This protein binds this small molecule.
Small molecule (SMILES): CC(=O)N[C@@H]1[C@@H](O)[C@H](O)[C@@H](CO)O[C@H]1O

Binding-site contacts:
Ligand atom C1 contacts residue ASN122 of chain 1.C at 1.4 Å.
Ligand atom C5 contacts residue PHE157 of chain 1.C at 4.3 Å (hydrophobic).
Ligand atom O5 contacts residue GLU154 of chain 1.C at 4.3 Å.
Ligand atom C6 contacts residue GLU154 of chain 1.C at 3.8 Å.
Ligand atom C7 contacts residue VAL127 of chain 1.C at 4.2 Å (hydrophobic).
Ligand atom C4 contacts residue ASN122 of chain 1.C at 4.2 Å.
Ligand atom C3 contacts residue ASN122 of chain 1.C at 3.8 Å.
Ligand atom O5 contacts residue ASN122 of chain 1.C at 2.4 Å (h-bond).
Ligand atom C2 contacts residue ASN122 of chain 1.C at 2.5 Å.
Ligand atom C7 contacts residue ASN122 of chain 1.C at 3.5 Å.
Ligand atom N2 contacts residue ASN122 of chain 1.C at 2.9 Å (h-bond).
Ligand atom C8 contacts residue ASN122 of chain 1.C at 3.7 Å.
Ligand atom C5 contacts residue ASN122 of chain 1.C at 3.7 Å.
Ligand atom O7 contacts residue VAL127 of chain 1.C at 3.5 Å.
Ligand atom O7 contacts residue ASN122 of chain 1.C at 4.4 Å.

Sequence of chain 1.C:
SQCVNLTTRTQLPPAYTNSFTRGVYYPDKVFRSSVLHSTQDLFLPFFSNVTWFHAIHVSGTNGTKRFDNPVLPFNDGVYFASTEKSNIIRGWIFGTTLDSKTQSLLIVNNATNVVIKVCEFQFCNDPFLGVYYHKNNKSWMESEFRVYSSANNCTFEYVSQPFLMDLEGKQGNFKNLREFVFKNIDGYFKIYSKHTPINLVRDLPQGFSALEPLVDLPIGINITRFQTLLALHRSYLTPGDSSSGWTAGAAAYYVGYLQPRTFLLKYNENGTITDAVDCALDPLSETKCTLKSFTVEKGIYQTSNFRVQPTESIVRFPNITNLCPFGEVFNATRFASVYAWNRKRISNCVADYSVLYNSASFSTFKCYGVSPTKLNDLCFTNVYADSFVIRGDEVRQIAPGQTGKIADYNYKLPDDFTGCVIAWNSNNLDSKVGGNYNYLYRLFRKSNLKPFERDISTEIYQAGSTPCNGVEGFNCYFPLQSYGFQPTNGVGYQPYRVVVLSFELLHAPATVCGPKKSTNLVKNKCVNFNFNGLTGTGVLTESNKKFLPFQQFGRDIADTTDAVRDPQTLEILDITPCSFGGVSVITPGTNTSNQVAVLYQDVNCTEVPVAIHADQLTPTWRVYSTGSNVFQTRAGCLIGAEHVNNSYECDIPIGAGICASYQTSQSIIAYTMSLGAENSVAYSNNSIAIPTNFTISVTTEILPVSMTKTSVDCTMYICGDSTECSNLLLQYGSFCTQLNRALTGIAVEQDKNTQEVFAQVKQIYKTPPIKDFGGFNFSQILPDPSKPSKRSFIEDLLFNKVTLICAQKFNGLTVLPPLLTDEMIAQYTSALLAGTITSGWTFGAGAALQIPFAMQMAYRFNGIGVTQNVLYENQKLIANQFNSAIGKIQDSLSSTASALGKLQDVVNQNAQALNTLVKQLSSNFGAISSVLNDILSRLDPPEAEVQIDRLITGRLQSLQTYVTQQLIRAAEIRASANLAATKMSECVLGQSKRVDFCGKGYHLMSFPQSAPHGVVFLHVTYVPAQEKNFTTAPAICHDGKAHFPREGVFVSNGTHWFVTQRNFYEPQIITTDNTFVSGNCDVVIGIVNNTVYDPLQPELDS